Binding-site contacts:
Ligand atom CG contacts residue GLU63 of chain 1.A at 3.3 Å.
Ligand atom CG2 contacts residue ASP77 of chain 1.A at 3.5 Å.
Ligand atom CD1 contacts residue MET45 of chain 1.A at 3.6 Å (hydrophobic).
Ligand atom C contacts residue ASP77 of chain 1.A at 3.6 Å.
Ligand atom CD1 contacts residue GLU63 of chain 1.A at 3.5 Å.
Ligand atom CD1 contacts residue VAL67 of chain 1.A at 3.6 Å (hydrophobic).
Ligand atom CA contacts residue TYR7 of chain 1.A at 3.6 Å (hydrophobic).
Ligand atom OD1 contacts residue LYS66 of chain 1.A at 2.7 Å (salt-bridge).
Ligand atom CA contacts residue GLU63 of chain 1.A at 3.6 Å.
Ligand atom O contacts residue LYS66 of chain 1.A at 2.8 Å (salt-bridge).
Ligand atom O contacts residue THR143 of chain 1.A at 2.7 Å (h-bond).
Ligand atom CG1 contacts residue TYR99 of chain 1.A at 3.4 Å (hydrophobic).
Ligand atom CB contacts residue THR143 of chain 1.A at 3.6 Å.
Ligand atom CB contacts residue GLU63 of chain 1.A at 3.5 Å.
Ligand atom CB contacts residue ASP77 of chain 1.A at 3.4 Å.
Ligand atom CD2 contacts residue TYR7 of chain 1.A at 3.5 Å (hydrophobic).
Ligand atom CB contacts residue TRP167 of chain 1.A at 3.6 Å (hydrophobic).
Ligand atom O contacts residue TYR159 of chain 1.A at 2.6 Å (h-bond).
Ligand atom O contacts residue TYR84 of chain 1.A at 3.2 Å (h-bond).
Ligand atom N contacts residue TYR171 of chain 1.A at 2.7 Å (h-bond).
Ligand atom CG contacts residue LYS66 of chain 1.A at 3.6 Å.
Ligand atom O contacts residue TRP147 of chain 1.A at 2.9 Å (h-bond).
Ligand atom N contacts residue GLU63 of chain 1.A at 2.9 Å (salt-bridge).
Ligand atom O contacts residue HIS70 of chain 1.A at 3.5 Å.
Ligand atom CD2 contacts residue TYR99 of chain 1.A at 3.4 Å (hydrophobic).
Ligand atom C contacts residue LYS146 of chain 1.A at 3.4 Å.
Ligand atom CA contacts residue TYR99 of chain 1.A at 3.6 Å (hydrophobic).
Ligand atom OXT contacts residue THR80 of chain 1.A at 3.6 Å.
Ligand atom O contacts residue LYS66 of chain 1.A at 3.5 Å.
Ligand atom CA contacts residue ASP77 of chain 1.A at 3.3 Å.
Ligand atom N contacts residue TYR7 of chain 1.A at 2.8 Å (h-bond).
Ligand atom N contacts residue LYS66 of chain 1.A at 3.6 Å (salt-bridge).
Ligand atom N contacts residue TYR99 of chain 1.A at 3.0 Å (h-bond).
Ligand atom O contacts residue ARG97 of chain 1.A at 3.3 Å (salt-bridge).
Ligand atom CG1 contacts residue HIS70 of chain 1.A at 3.5 Å.
Ligand atom CA contacts residue TYR171 of chain 1.A at 3.6 Å (hydrophobic).
Ligand atom N contacts residue ASP77 of chain 1.A at 2.9 Å (salt-bridge).
Ligand atom CB contacts residue TRP147 of chain 1.A at 3.6 Å (hydrophobic).
Ligand atom ND2 contacts residue TRP167 of chain 1.A at 3.2 Å.
Ligand atom O contacts residue LYS146 of chain 1.A at 2.6 Å (salt-bridge).

Sequence of chain 1.A:
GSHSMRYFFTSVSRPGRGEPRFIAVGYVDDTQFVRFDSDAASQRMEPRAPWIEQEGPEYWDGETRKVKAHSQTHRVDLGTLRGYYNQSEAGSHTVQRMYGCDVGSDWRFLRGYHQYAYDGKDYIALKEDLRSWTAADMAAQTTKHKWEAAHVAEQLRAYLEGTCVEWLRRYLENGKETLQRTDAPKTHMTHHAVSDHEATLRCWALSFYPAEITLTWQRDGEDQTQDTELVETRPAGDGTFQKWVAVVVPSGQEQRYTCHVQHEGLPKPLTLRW

A small-molecule ligand and the protein it binds are described below.
Small molecule (SMILES): CSCC[C@H](NC(=O)[C@@H]1CCCN1C(=O)[C@@H](NC(=O)[C@H](CC(C)C)NC(=O)[C@@H](N)CC(N)=O)C(C)C)C(=O)N[C@H](C(=O)N[C@@H](C)C(=O)N[C@@H](C)C(=O)N[C@H](C(=O)O)C(C)C)C(C)C